Sequence of chain 2.A:
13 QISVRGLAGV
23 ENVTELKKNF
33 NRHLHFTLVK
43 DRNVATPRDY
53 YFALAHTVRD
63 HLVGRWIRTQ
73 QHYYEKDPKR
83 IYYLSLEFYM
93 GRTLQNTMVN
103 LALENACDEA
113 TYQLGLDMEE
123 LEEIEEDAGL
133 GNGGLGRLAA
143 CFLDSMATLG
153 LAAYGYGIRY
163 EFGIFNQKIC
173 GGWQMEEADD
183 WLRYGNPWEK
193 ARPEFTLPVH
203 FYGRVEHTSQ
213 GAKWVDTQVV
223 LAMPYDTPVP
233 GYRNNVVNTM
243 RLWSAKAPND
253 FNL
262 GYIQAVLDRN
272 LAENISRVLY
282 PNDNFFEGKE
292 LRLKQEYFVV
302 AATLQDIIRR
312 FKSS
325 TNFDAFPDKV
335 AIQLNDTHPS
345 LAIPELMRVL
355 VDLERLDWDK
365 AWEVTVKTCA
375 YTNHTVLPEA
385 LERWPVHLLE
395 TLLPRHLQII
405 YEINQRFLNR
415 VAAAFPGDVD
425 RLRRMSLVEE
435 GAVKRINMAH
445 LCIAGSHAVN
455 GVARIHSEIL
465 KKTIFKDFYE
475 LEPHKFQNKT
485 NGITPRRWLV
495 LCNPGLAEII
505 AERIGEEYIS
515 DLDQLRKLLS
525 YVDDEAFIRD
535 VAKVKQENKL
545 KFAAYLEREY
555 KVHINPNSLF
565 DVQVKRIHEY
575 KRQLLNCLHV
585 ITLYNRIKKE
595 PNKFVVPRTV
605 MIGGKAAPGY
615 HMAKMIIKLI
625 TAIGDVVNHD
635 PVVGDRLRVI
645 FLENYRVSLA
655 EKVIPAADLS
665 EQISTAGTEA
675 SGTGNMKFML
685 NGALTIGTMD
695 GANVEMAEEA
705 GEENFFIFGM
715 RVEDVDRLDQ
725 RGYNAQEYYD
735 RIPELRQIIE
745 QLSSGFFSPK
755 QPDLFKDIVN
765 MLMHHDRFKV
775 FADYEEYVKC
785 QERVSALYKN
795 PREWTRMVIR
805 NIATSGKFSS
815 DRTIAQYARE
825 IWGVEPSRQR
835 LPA

Binding-site contacts:
Ligand atom O6' contacts residue VAL456 of chain 2.A at 3.8 Å.
Ligand atom O3' contacts residue SER675 of chain 2.A at 3.2 Å (h-bond).
Ligand atom C6' contacts residue GLY136 of chain 2.A at 3.8 Å.
Ligand atom C11 contacts residue ASN285 of chain 2.A at 3.7 Å.
Ligand atom O3' contacts residue GLY676 of chain 2.A at 3.2 Å (h-bond).
Ligand atom C8 contacts residue HIS342 of chain 2.A at 3.4 Å.
Ligand atom C10 contacts residue GLU89 of chain 2.A at 3.2 Å.
Ligand atom O2' contacts residue ASN285 of chain 2.A at 3.3 Å (h-bond).
Ligand atom C5' contacts residue LEU137 of chain 2.A at 3.7 Å (hydrophobic).
Ligand atom C7 contacts residue ASN285 of chain 2.A at 3.5 Å.
Ligand atom O5' contacts residue LEU137 of chain 2.A at 3.8 Å.
Ligand atom O6' contacts residue HIS378 of chain 2.A at 2.8 Å (h-bond).
Ligand atom C7 contacts residue HIS342 of chain 2.A at 3.6 Å.
Ligand atom C4 contacts residue ASN285 of chain 2.A at 3.7 Å.
Ligand atom C6' contacts residue HIS378 of chain 2.A at 3.5 Å.
Ligand atom C6' contacts residue LEU137 of chain 2.A at 3.8 Å (hydrophobic).
Ligand atom C9 contacts residue ASN283 of chain 2.A at 3.2 Å.
Ligand atom C3' contacts residue GLU673 of chain 2.A at 3.5 Å.
Ligand atom O4' contacts residue ASN485 of chain 2.A at 3.7 Å.
Ligand atom C2' contacts residue HIS378 of chain 2.A at 3.6 Å.
Ligand atom C5' contacts residue GLY136 of chain 2.A at 3.8 Å.
Ligand atom O4' contacts residue GLY676 of chain 2.A at 2.9 Å (h-bond).
Ligand atom C9 contacts residue GLU89 of chain 2.A at 3.7 Å.
Ligand atom O3' contacts residue ALA674 of chain 2.A at 3.2 Å (h-bond).
Ligand atom O6' contacts residue ASN485 of chain 2.A at 2.6 Å (h-bond).
Ligand atom N5 contacts residue LEU137 of chain 2.A at 3.6 Å.
Ligand atom S3 contacts residue THR379 of chain 2.A at 3.9 Å.
Ligand atom C2 contacts residue THR379 of chain 2.A at 3.8 Å.
Ligand atom O4' contacts residue SER675 of chain 2.A at 3.7 Å.
Ligand atom C2 contacts residue HIS378 of chain 2.A at 3.2 Å.
Ligand atom O3' contacts residue GLU673 of chain 2.A at 2.9 Å (salt-bridge).
Ligand atom O2' contacts residue GLU673 of chain 2.A at 3.3 Å (salt-bridge).
Ligand atom O5' contacts residue HIS378 of chain 2.A at 3.7 Å.
Ligand atom C2 contacts residue ASN285 of chain 2.A at 3.7 Å.
Ligand atom C9 contacts residue HIS342 of chain 2.A at 3.6 Å.
Ligand atom C6' contacts residue ASN485 of chain 2.A at 3.4 Å.
Ligand atom C10 contacts residue ASN283 of chain 2.A at 3.4 Å.
Ligand atom O2' contacts residue TYR574 of chain 2.A at 3.1 Å (h-bond).
Ligand atom S3 contacts residue ASN285 of chain 2.A at 3.3 Å (h-bond).
Ligand atom C6 contacts residue ASN285 of chain 2.A at 3.4 Å.

A small-molecule ligand and the protein it binds are described below.
Small molecule (SMILES): OC[C@H]1O[C@@H](c2csc(-c3ccccc3)n2)[C@H](O)[C@@H](O)[C@@H]1O